Binding-site contacts:
Ligand atom O4 contacts residue PHE99 of chain 1.H at 4.4 Å.
Ligand atom O6 contacts residue ASP1 of chain 1.H at 3.6 Å.
Ligand atom O5 contacts residue ASN410 of chain 1.C at 2.1 Å (h-bond).
Ligand atom O5 contacts residue MAN4 of chain 1.EA at 4.2 Å.
Ligand atom C2 contacts residue BMA3 of chain 1.EA at 4.4 Å.
Ligand atom C1 contacts residue SER259 of chain 1.C at 4.2 Å.
Ligand atom O3 contacts residue ASN410 of chain 1.C at 4.5 Å.
Ligand atom C4 contacts residue ASP1 of chain 1.H at 4.2 Å.
Ligand atom O7 contacts residue ASN410 of chain 1.C at 4.5 Å.
Ligand atom C2 contacts residue ASN410 of chain 1.C at 2.1 Å.
Ligand atom O5 contacts residue SER259 of chain 1.C at 3.4 Å (h-bond).
Ligand atom C1 contacts residue MAN4 of chain 1.EA at 4.5 Å.
Ligand atom C6 contacts residue SER259 of chain 1.C at 4.5 Å.
Ligand atom C4 contacts residue ASP1 of chain 1.H at 4.1 Å.
Ligand atom O4 contacts residue ASP1 of chain 1.H at 3.4 Å (salt-bridge).
Ligand atom O3 contacts residue MAN4 of chain 1.EA at 3.9 Å.
Ligand atom C6 contacts residue ASN410 of chain 1.C at 4.4 Å.
Ligand atom C4 contacts residue ASN410 of chain 1.C at 3.9 Å.
Ligand atom C3 contacts residue ASN410 of chain 1.C at 3.5 Å.
Ligand atom O4 contacts residue ASP1 of chain 1.H at 2.8 Å (salt-bridge).
Ligand atom O6 contacts residue GLU261 of chain 1.C at 4.4 Å.
Ligand atom C5 contacts residue ASN410 of chain 1.C at 3.4 Å.
Ligand atom N2 contacts residue ASN410 of chain 1.C at 2.5 Å (h-bond).
Ligand atom C5 contacts residue ASP1 of chain 1.H at 4.1 Å.
Ligand atom C6 contacts residue ASP1 of chain 1.H at 3.9 Å.
Ligand atom C1 contacts residue ASN410 of chain 1.C at 1.4 Å.
Ligand atom C6 contacts residue ASP1 of chain 1.H at 3.4 Å.
Ligand atom C1 contacts residue ASP1 of chain 1.H at 4.3 Å.
Ligand atom O2 contacts residue BMA3 of chain 1.EA at 3.1 Å.
Ligand atom C5 contacts residue ASP1 of chain 1.H at 4.2 Å.
Ligand atom O6 contacts residue SER259 of chain 1.C at 4.3 Å.
Ligand atom C7 contacts residue ASN410 of chain 1.C at 3.8 Å.

Sequence of chain 1.C:
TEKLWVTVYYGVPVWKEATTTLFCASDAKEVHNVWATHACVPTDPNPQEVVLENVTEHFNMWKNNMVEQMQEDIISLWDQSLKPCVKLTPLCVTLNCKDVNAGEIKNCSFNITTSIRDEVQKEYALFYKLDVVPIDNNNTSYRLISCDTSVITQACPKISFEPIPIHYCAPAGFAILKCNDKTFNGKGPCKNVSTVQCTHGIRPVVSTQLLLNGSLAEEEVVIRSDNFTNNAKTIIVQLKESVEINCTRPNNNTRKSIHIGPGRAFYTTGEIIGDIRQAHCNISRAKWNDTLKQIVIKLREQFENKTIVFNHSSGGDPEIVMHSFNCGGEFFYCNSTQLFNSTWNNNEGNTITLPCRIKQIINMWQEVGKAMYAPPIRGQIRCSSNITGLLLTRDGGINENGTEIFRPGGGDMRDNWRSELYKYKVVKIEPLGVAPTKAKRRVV

Sequence of chain 1.H:
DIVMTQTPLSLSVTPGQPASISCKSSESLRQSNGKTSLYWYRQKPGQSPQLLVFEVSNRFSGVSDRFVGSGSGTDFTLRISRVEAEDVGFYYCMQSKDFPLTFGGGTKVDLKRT

The small molecule below binds the protein below.
Small molecule (SMILES): CC(=O)N[C@H]1[C@H](O[C@H]2[C@H](O)[C@@H](NC(C)=O)CO[C@@H]2CO)O[C@H](CO)[C@@H](O[C@@H]2O[C@H](CO[C@H]3O[C@H](CO[C@H]4O[C@H](CO)[C@@H](O)[C@H](O)[C@@H]4O)[C@@H](O)[C@H](O[C@H]4O[C@H](CO)[C@@H](O)[C@H](O)[C@@H]4O)[C@@H]3O)[C@@H](O)[C@H](O[C@H]3O[C@H](CO)[C@@H](O)[C@H](O)[C@@H]3O[C@H]3O[C@H](CO)[C@@H](O)[C@H](O)[C@@H]3O)[C@@H]2O)[C@@H]1O